Sequence of chain 1.B:
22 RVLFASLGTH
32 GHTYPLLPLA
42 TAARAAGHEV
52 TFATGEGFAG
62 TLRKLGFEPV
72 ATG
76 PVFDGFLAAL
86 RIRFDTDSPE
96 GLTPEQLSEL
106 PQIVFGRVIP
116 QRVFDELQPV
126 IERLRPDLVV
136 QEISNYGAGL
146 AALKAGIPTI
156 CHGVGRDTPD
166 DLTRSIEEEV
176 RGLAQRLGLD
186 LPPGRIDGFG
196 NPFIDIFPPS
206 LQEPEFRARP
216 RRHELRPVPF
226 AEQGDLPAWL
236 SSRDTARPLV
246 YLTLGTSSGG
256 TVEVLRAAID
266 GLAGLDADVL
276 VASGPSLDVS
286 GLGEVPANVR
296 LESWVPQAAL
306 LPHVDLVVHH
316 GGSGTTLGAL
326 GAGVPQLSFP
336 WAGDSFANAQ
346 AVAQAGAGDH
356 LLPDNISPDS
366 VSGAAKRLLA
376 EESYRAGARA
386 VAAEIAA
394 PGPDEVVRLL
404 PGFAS

The protein below binds the small molecule below.
Small molecule (SMILES): COC(=O)NC1=C2/C(=C\CSSSC)[C@](O)(C#C/C=C\C#C[C@@H]2O[C@@H]2O[C@H](C)[C@@H](NO[C@H]3C[C@H](O)[C@H](SC(=O)c4c(C)c(I)c(O[C@@H]5O[C@@H](C)[C@H](O)[C@@H](OC)[C@H]5O)c(OC)c4OC)[C@@H](C)O3)[C@H](O)[C@H]2O)CC1=O

Binding-site contacts:
Ligand atom N2 contacts residue SER103 of chain 1.B at 3.8 Å.
Ligand atom O4 contacts residue PHE81 of chain 1.B at 3.5 Å.
Ligand atom C10 contacts residue SER253 of chain 1.B at 3.8 Å.
Ligand atom O15 contacts residue PRO99 of chain 1.B at 3.4 Å (h-bond).
Ligand atom O15 contacts residue SER103 of chain 1.B at 3.8 Å.
Ligand atom O9 contacts residue PHE81 of chain 1.B at 3.7 Å.
Ligand atom I1 contacts residue SER139 of chain 1.B at 3.7 Å.
Ligand atom O9 contacts residue PRO106 of chain 1.B at 3.6 Å.
Ligand atom C23 contacts residue PHE110 of chain 1.B at 3.5 Å (hydrophobic).
Ligand atom O10 contacts residue TRP336 of chain 1.B at 3.5 Å.
Ligand atom O11 contacts residue ALA337 of chain 1.B at 3.5 Å.
Ligand atom O11 contacts residue GLY338 of chain 1.B at 3.0 Å (h-bond).
Ligand atom C40 contacts residue PRO106 of chain 1.B at 3.8 Å (hydrophobic).
Ligand atom C11 contacts residue TRP336 of chain 1.B at 3.4 Å (hydrophobic).
Ligand atom C26 contacts residue SER253 of chain 1.B at 3.4 Å.
Ligand atom C18 contacts residue PHE78 of chain 1.B at 3.5 Å (hydrophobic).
Ligand atom C12 contacts residue TRP336 of chain 1.B at 3.3 Å (hydrophobic).
Ligand atom C24 contacts residue PHE110 of chain 1.B at 3.5 Å (hydrophobic).
Ligand atom S2 contacts residue PRO94 of chain 1.B at 3.1 Å.
Ligand atom O12 contacts residue SER103 of chain 1.B at 3.8 Å.
Ligand atom C40 contacts residue LEU102 of chain 1.B at 3.4 Å (hydrophobic).
Ligand atom S4 contacts residue GLY338 of chain 1.B at 3.5 Å (h-bond).
Ligand atom S1 contacts residue PHE81 of chain 1.B at 3.7 Å.
Ligand atom C19 contacts residue PHE110 of chain 1.B at 3.8 Å (hydrophobic).
Ligand atom S3 contacts residue PHE78 of chain 1.B at 3.4 Å.
Ligand atom C20 contacts residue PHE110 of chain 1.B at 3.6 Å (hydrophobic).
Ligand atom C22 contacts residue PHE110 of chain 1.B at 3.7 Å (hydrophobic).
Ligand atom C18 contacts residue PHE81 of chain 1.B at 3.5 Å (hydrophobic).
Ligand atom S3 contacts residue PHE81 of chain 1.B at 3.7 Å.
Ligand atom O6 contacts residue HIS33 of chain 1.B at 2.5 Å (h-bond).
Ligand atom C25 contacts residue SER252 of chain 1.B at 3.5 Å.
Ligand atom C26 contacts residue SER252 of chain 1.B at 3.8 Å.
Ligand atom C16 contacts residue PHE81 of chain 1.B at 3.8 Å (hydrophobic).
Ligand atom C21 contacts residue PHE110 of chain 1.B at 3.6 Å (hydrophobic).
Ligand atom C20 contacts residue HIS33 of chain 1.B at 3.8 Å.
Ligand atom C28 contacts residue ILE171 of chain 1.B at 3.7 Å (hydrophobic).
Ligand atom C18 contacts residue LEU82 of chain 1.B at 3.6 Å (hydrophobic).
Ligand atom C40 contacts residue PHE81 of chain 1.B at 3.8 Å (hydrophobic).
Ligand atom O5 contacts residue LEU102 of chain 1.B at 3.7 Å.
Ligand atom O9 contacts residue PHE110 of chain 1.B at 3.7 Å.